Sequence of chain 36.A:
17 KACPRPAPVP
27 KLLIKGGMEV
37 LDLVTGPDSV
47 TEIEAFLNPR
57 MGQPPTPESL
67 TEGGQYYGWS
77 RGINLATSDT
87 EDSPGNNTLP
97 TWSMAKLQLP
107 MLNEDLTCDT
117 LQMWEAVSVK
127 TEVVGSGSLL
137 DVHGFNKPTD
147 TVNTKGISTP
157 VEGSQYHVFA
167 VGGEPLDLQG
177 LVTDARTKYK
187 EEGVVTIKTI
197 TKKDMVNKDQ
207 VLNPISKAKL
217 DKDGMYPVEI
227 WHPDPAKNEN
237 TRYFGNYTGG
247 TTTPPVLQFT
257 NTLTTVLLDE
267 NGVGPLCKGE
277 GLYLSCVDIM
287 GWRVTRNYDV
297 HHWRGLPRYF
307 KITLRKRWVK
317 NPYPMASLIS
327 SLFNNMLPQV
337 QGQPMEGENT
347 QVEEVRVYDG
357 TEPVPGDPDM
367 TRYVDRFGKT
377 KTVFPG

The protein below binds the small molecule below.
Small molecule (SMILES): CC(=O)N[C@H]1[C@H]([C@H](O)[C@H](O)CO)O[C@@](O[C@H]2[C@@H](O)[C@@H](CO)O[C@@H](O[C@H]3[C@H](O)[C@@H](O)[C@H](O)O[C@@H]3CO)[C@@H]2O)(C(=O)O)C[C@@H]1O

Sequence of chain 36.E:
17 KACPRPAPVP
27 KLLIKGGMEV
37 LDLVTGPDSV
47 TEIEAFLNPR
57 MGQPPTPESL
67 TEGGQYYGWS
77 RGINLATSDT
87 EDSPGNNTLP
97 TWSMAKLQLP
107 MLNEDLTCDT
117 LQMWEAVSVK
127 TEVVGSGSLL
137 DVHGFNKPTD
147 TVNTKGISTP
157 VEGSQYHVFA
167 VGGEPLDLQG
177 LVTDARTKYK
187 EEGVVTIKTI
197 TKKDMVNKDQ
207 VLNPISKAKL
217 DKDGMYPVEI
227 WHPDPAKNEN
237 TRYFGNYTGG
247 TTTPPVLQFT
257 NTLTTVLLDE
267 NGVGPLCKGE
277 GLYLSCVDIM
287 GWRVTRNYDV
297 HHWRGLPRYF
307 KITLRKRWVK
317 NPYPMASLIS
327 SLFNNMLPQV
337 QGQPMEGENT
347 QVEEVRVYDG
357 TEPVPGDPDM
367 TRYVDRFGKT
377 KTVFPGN

Binding-site contacts:
Ligand atom C3 contacts residue GLY78 of chain 36.E at 4.2 Å.
Ligand atom C3 contacts residue VAL296 of chain 36.E at 3.5 Å (hydrophobic).
Ligand atom O10 contacts residue ASN293 of chain 36.E at 3.8 Å.
Ligand atom O6 contacts residue ASN93 of chain 36.E at 2.8 Å (h-bond).
Ligand atom C1 contacts residue TYR72 of chain 36.E at 3.7 Å (hydrophobic).
Ligand atom C8 contacts residue TYR72 of chain 36.E at 4.2 Å (hydrophobic).
Ligand atom O1A contacts residue ARG77 of chain 36.E at 3.1 Å (salt-bridge).
Ligand atom C10 contacts residue TYR72 of chain 36.E at 4.2 Å (hydrophobic).
Ligand atom C11 contacts residue ASP85 of chain 36.A at 3.8 Å.
Ligand atom O3 contacts residue GLY78 of chain 36.E at 3.6 Å.
Ligand atom O6 contacts residue THR94 of chain 36.E at 3.7 Å.
Ligand atom O4 contacts residue TYR72 of chain 36.E at 3.9 Å.
Ligand atom C7 contacts residue TYR72 of chain 36.E at 4.2 Å (hydrophobic).
Ligand atom N5 contacts residue TYR72 of chain 36.E at 3.2 Å (h-bond).
Ligand atom C5 contacts residue TYR72 of chain 36.E at 3.5 Å (hydrophobic).
Ligand atom C4 contacts residue GLY78 of chain 36.E at 3.4 Å.
Ligand atom O3 contacts residue VAL296 of chain 36.E at 4.2 Å.
Ligand atom C6 contacts residue ASN93 of chain 36.E at 3.5 Å.
Ligand atom O6 contacts residue GLY78 of chain 36.E at 3.8 Å.
Ligand atom O1B contacts residue TYR72 of chain 36.E at 3.7 Å.
Ligand atom O1B contacts residue ARG77 of chain 36.E at 2.8 Å (salt-bridge).
Ligand atom O4 contacts residue VAL296 of chain 36.E at 4.2 Å.
Ligand atom O10 contacts residue THR291 of chain 36.E at 4.0 Å.
Ligand atom C4 contacts residue ARG77 of chain 36.E at 4.2 Å.
Ligand atom C6 contacts residue TYR72 of chain 36.E at 3.5 Å (hydrophobic).
Ligand atom C4 contacts residue HIS298 of chain 36.E at 3.7 Å.
Ligand atom C1 contacts residue ARG77 of chain 36.E at 3.4 Å.
Ligand atom O1A contacts residue TYR72 of chain 36.E at 3.4 Å.
Ligand atom C3 contacts residue HIS298 of chain 36.E at 3.6 Å.
Ligand atom O1A contacts residue GLY78 of chain 36.E at 3.6 Å (h-bond).
Ligand atom C3 contacts residue GLY78 of chain 36.E at 4.1 Å.
Ligand atom O4 contacts residue HIS298 of chain 36.E at 3.1 Å (h-bond).
Ligand atom C5 contacts residue ASN93 of chain 36.E at 4.3 Å.
Ligand atom O6 contacts residue ARG77 of chain 36.E at 4.0 Å.
Ligand atom C2 contacts residue GLY78 of chain 36.E at 4.2 Å.
Ligand atom O4 contacts residue THR291 of chain 36.E at 3.4 Å.
Ligand atom O4 contacts residue GLY78 of chain 36.E at 3.1 Å.
Ligand atom O8 contacts residue TYR72 of chain 36.E at 3.2 Å (h-bond).
Ligand atom O4 contacts residue ILE79 of chain 36.E at 3.4 Å (h-bond).
Ligand atom C4 contacts residue TYR72 of chain 36.E at 3.2 Å (hydrophobic).